Sequence of chain 1.D:
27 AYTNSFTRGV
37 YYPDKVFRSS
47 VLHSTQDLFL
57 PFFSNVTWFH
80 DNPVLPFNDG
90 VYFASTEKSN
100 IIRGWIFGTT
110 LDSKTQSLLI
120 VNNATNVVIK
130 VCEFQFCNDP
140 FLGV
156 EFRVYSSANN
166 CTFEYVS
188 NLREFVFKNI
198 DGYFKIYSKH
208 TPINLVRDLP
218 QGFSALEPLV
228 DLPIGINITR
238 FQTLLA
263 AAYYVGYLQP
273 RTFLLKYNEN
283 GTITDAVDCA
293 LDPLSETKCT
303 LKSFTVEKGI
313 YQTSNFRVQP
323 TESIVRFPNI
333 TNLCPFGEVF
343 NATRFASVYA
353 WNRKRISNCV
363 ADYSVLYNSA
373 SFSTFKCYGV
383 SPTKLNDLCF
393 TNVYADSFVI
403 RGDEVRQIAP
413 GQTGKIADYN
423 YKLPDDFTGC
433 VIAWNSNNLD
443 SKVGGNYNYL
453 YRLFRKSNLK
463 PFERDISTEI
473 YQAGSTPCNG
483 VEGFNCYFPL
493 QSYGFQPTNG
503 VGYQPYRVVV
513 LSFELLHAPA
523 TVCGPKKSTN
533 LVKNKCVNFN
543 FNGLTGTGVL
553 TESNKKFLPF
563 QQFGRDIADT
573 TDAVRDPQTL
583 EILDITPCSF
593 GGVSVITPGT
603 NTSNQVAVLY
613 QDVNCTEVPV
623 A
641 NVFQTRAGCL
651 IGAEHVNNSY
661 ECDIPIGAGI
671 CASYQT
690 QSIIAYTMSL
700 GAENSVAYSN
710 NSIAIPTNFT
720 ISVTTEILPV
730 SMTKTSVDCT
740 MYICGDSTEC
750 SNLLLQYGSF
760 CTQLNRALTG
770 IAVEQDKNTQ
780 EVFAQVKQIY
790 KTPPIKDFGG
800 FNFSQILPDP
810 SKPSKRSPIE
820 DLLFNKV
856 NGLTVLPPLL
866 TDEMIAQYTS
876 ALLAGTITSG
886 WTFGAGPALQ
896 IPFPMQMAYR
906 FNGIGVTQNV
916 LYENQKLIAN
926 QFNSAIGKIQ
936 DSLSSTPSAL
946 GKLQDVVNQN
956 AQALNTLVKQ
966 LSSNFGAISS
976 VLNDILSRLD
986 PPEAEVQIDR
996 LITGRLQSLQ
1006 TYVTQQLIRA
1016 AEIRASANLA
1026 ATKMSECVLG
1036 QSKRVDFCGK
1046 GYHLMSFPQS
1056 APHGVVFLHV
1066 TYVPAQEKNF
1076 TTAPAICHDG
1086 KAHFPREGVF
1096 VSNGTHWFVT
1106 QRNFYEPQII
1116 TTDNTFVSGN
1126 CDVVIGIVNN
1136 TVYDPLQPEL

Binding-site contacts:
Ligand atom O7 contacts residue ASN603 of chain 1.D at 3.5 Å (h-bond).
Ligand atom C8 contacts residue ASN603 of chain 1.D at 3.5 Å.
Ligand atom C5 contacts residue ASN603 of chain 1.D at 3.6 Å.
Ligand atom C2 contacts residue ASN603 of chain 1.D at 2.6 Å.
Ligand atom O5 contacts residue ASN603 of chain 1.D at 2.4 Å (h-bond).
Ligand atom C1 contacts residue ASN603 of chain 1.D at 1.4 Å.
Ligand atom C7 contacts residue ASN603 of chain 1.D at 2.9 Å.
Ligand atom N2 contacts residue ASN603 of chain 1.D at 2.5 Å (h-bond).
Ligand atom C4 contacts residue ASN603 of chain 1.D at 4.3 Å.
Ligand atom C3 contacts residue ASN603 of chain 1.D at 3.9 Å.

This small molecule binds to this protein.
Small molecule (SMILES): CC(=O)N[C@@H]1[C@@H](O)[C@H](O)[C@@H](CO)O[C@H]1O